This protein binds this small molecule.
Small molecule (SMILES): CC(=O)N[C@H]1[C@H](O[C@H]2[C@H](O)[C@@H](NC(C)=O)CO[C@@H]2CO)O[C@H](CO)[C@@H](O)[C@@H]1O

Binding-site contacts:
Ligand atom C8 contacts residue THR317 of chain 1.C at 3.9 Å.
Ligand atom O5 contacts residue ASN330 of chain 1.C at 2.3 Å (h-bond).
Ligand atom N2 contacts residue ASN330 of chain 1.C at 3.0 Å (h-bond).
Ligand atom C4 contacts residue ASN330 of chain 1.C at 4.2 Å.
Ligand atom C1 contacts residue GLN357 of chain 1.C at 4.3 Å.
Ligand atom O6 contacts residue GLN357 of chain 1.C at 4.0 Å.
Ligand atom C1 contacts residue SER332 of chain 1.C at 3.8 Å.
Ligand atom O5 contacts residue GLN357 of chain 1.C at 3.7 Å.
Ligand atom C2 contacts residue ASN330 of chain 1.C at 2.5 Å.
Ligand atom O7 contacts residue ASN330 of chain 1.C at 3.7 Å.
Ligand atom C8 contacts residue THR316 of chain 1.C at 3.9 Å.
Ligand atom O6 contacts residue NAG1 of chain 1.UB at 3.9 Å.
Ligand atom C5 contacts residue SER332 of chain 1.C at 4.2 Å.
Ligand atom C8 contacts residue ASN330 of chain 1.C at 3.9 Å.
Ligand atom C3 contacts residue ASN330 of chain 1.C at 3.8 Å.
Ligand atom C7 contacts residue ASN330 of chain 1.C at 3.5 Å.
Ligand atom C5 contacts residue ASN330 of chain 1.C at 3.6 Å.
Ligand atom C1 contacts residue ASN330 of chain 1.C at 1.4 Å.
Ligand atom O5 contacts residue SER332 of chain 1.C at 4.1 Å.

Sequence of chain 1.C:
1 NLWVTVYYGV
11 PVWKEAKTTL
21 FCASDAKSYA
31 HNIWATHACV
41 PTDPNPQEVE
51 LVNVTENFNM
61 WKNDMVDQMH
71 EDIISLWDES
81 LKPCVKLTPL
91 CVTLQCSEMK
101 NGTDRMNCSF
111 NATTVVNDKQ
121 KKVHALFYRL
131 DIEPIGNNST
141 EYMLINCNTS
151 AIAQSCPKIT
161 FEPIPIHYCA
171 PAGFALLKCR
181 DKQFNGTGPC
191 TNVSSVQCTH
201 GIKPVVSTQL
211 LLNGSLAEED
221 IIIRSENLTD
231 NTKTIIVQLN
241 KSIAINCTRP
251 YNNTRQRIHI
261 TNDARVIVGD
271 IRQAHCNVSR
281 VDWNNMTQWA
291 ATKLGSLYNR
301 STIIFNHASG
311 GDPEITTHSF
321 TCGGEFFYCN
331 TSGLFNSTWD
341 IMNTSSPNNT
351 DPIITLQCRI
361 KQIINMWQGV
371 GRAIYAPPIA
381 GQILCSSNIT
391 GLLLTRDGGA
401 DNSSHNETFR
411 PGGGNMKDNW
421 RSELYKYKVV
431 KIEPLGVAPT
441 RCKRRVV